A protein and the small-molecule ligand that binds it are described below.
Small molecule (SMILES): c1cc(CN23->[Ni]45N(CCCN4CC2)CCN5CCC3)ccc1CN12->[Ni]34N(CCCN3CC1)CCN4CCC2

Sequence of chain 1.A:
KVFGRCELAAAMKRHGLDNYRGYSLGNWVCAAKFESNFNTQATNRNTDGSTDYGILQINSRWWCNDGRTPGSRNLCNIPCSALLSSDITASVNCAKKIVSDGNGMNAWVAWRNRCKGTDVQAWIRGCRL

Binding-site contacts:
Ligand atom N7 contacts residue TRP123 of chain 1.A at 4.2 Å.
Ligand atom C5 contacts residue ARG5 of chain 1.A at 3.7 Å.
Ligand atom C6 contacts residue TRP123 of chain 1.A at 3.7 Å (hydrophobic).
Ligand atom C9 contacts residue TRP123 of chain 1.A at 3.8 Å (hydrophobic).
Ligand atom C6 contacts residue ARG5 of chain 1.A at 4.3 Å.
Ligand atom N7 contacts residue ALA122 of chain 1.A at 4.3 Å.
Ligand atom C6 contacts residue ALA122 of chain 1.A at 3.4 Å (hydrophobic).
Ligand atom C8 contacts residue TRP123 of chain 1.A at 4.0 Å (hydrophobic).
Ligand atom C5 contacts residue ALA122 of chain 1.A at 4.0 Å (hydrophobic).
Ligand atom C8 contacts residue ALA122 of chain 1.A at 3.6 Å (hydrophobic).